The small molecule below binds the protein below.
Small molecule (SMILES): O=C1CC[C@H](N2C(=O)c3ccccc3C2=O)C(=O)N1

Sequence of chain 1.A:
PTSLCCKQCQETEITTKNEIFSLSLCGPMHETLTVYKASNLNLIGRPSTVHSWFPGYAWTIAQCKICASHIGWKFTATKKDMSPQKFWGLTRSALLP

Binding-site contacts:
Ligand atom N03 contacts residue HIS62 of chain 1.A at 2.9 Å (h-bond).
Ligand atom O05 contacts residue SER63 of chain 1.A at 3.4 Å.
Ligand atom C02 contacts residue TRP64 of chain 1.A at 3.3 Å (hydrophobic).
Ligand atom N03 contacts residue VAL61 of chain 1.A at 4.3 Å.
Ligand atom C04 contacts residue TRP70 of chain 1.A at 3.6 Å (hydrophobic).
Ligand atom O16 contacts residue VAL61 of chain 1.A at 3.9 Å.
Ligand atom O05 contacts residue TRP64 of chain 1.A at 3.0 Å (h-bond).
Ligand atom C07 contacts residue TRP84 of chain 1.A at 3.5 Å (hydrophobic).
Ligand atom C4 contacts residue TRP70 of chain 1.A at 4.4 Å (hydrophobic).
Ligand atom C02 contacts residue HIS62 of chain 1.A at 3.6 Å.
Ligand atom C08 contacts residue TRP64 of chain 1.A at 3.5 Å (hydrophobic).
Ligand atom C08 contacts residue TRP84 of chain 1.A at 4.4 Å (hydrophobic).
Ligand atom N03 contacts residue TRP64 of chain 1.A at 3.2 Å (h-bond).
Ligand atom O01 contacts residue TRP64 of chain 1.A at 3.2 Å (h-bond).
Ligand atom C04 contacts residue SER63 of chain 1.A at 4.1 Å.
Ligand atom C07 contacts residue TRP70 of chain 1.A at 3.6 Å (hydrophobic).
Ligand atom O18 contacts residue TRP84 of chain 1.A at 3.9 Å.
Ligand atom C06 contacts residue TRP84 of chain 1.A at 3.6 Å (hydrophobic).
Ligand atom O05 contacts residue TRP70 of chain 1.A at 3.4 Å.
Ligand atom C06 contacts residue TRP70 of chain 1.A at 3.6 Å (hydrophobic).
Ligand atom O16 contacts residue HIS62 of chain 1.A at 3.9 Å.
Ligand atom N03 contacts residue TRP70 of chain 1.A at 4.2 Å.
Ligand atom O05 contacts residue PHE86 of chain 1.A at 3.3 Å.
Ligand atom O18 contacts residue TRP64 of chain 1.A at 4.1 Å.
Ligand atom C06 contacts residue PHE86 of chain 1.A at 4.2 Å (hydrophobic).
Ligand atom O01 contacts residue HIS62 of chain 1.A at 3.5 Å.
Ligand atom C04 contacts residue PHE86 of chain 1.A at 4.2 Å (hydrophobic).
Ligand atom C04 contacts residue TRP64 of chain 1.A at 3.5 Å (hydrophobic).
Ligand atom C04 contacts residue HIS62 of chain 1.A at 3.9 Å.
Ligand atom N03 contacts residue SER63 of chain 1.A at 4.0 Å.
Ligand atom C06 contacts residue TRP64 of chain 1.A at 4.1 Å (hydrophobic).
Ligand atom O16 contacts residue TRP70 of chain 1.A at 3.7 Å.
Ligand atom O05 contacts residue HIS62 of chain 1.A at 3.9 Å.